Binding-site contacts:
Ligand atom C12 contacts residue ILE36 of chain 1.A at 4.1 Å (hydrophobic).
Ligand atom C9 contacts residue ILE91 of chain 1.A at 3.3 Å (hydrophobic).
Ligand atom N3 contacts residue ILE36 of chain 1.A at 4.0 Å.
Ligand atom N1 contacts residue CYS109 of chain 1.A at 4.3 Å.
Ligand atom C4 contacts residue ILE36 of chain 1.A at 3.6 Å (hydrophobic).
Ligand atom C9 contacts residue MET107 of chain 1.A at 4.3 Å (hydrophobic).
Ligand atom C2 contacts residue ILE36 of chain 1.A at 4.2 Å (hydrophobic).
Ligand atom C6 contacts residue GLY110 of chain 1.A at 4.1 Å.
Ligand atom C11 contacts residue 7PE1 of chain 1.B at 3.8 Å.
Ligand atom C7 contacts residue ILE36 of chain 1.A at 4.1 Å (hydrophobic).
Ligand atom C7 contacts residue LEU159 of chain 1.A at 4.0 Å (hydrophobic).
Ligand atom C8 contacts residue GLY110 of chain 1.A at 4.3 Å.
Ligand atom C8 contacts residue ALA56 of chain 1.A at 3.6 Å (hydrophobic).
Ligand atom N1 contacts residue ILE36 of chain 1.A at 3.9 Å.
Ligand atom C2 contacts residue GLY110 of chain 1.A at 3.6 Å.
Ligand atom N3 contacts residue ILE112 of chain 1.A at 4.3 Å.
Ligand atom C6 contacts residue ILE36 of chain 1.A at 3.7 Å (hydrophobic).
Ligand atom C9 contacts residue ALA56 of chain 1.A at 3.8 Å (hydrophobic).
Ligand atom N3 contacts residue LEU159 of chain 1.A at 4.0 Å.
Ligand atom C11 contacts residue ILE168 of chain 1.A at 4.2 Å (hydrophobic).
Ligand atom C8 contacts residue ILE91 of chain 1.A at 4.0 Å (hydrophobic).
Ligand atom N1 contacts residue LEU159 of chain 1.A at 3.6 Å.
Ligand atom C4 contacts residue LEU159 of chain 1.A at 3.8 Å (hydrophobic).
Ligand atom C8 contacts residue LEU159 of chain 1.A at 3.9 Å (hydrophobic).
Ligand atom N1 contacts residue GLY110 of chain 1.A at 3.2 Å (h-bond).
Ligand atom C10 contacts residue 7PE1 of chain 1.B at 3.7 Å.
Ligand atom C10 contacts residue VAL44 of chain 1.A at 4.3 Å (hydrophobic).
Ligand atom N3 contacts residue ASP113 of chain 1.A at 4.2 Å.
Ligand atom C10 contacts residue MET107 of chain 1.A at 4.2 Å (hydrophobic).
Ligand atom C11 contacts residue VAL44 of chain 1.A at 4.1 Å (hydrophobic).
Ligand atom N2 contacts residue ILE36 of chain 1.A at 3.6 Å.
Ligand atom C5 contacts residue LEU159 of chain 1.A at 3.5 Å (hydrophobic).
Ligand atom C10 contacts residue ILE91 of chain 1.A at 3.9 Å (hydrophobic).
Ligand atom C6 contacts residue LEU159 of chain 1.A at 3.4 Å (hydrophobic).
Ligand atom C8 contacts residue GLU108 of chain 1.A at 3.4 Å.
Ligand atom C5 contacts residue ILE36 of chain 1.A at 3.3 Å (hydrophobic).
Ligand atom C9 contacts residue GLU108 of chain 1.A at 3.6 Å.
Ligand atom C2 contacts residue LEU159 of chain 1.A at 3.8 Å (hydrophobic).
Ligand atom C12 contacts residue VAL44 of chain 1.A at 4.2 Å (hydrophobic).
Ligand atom N2 contacts residue LEU159 of chain 1.A at 4.1 Å.

A small-molecule ligand and the protein it binds are described below.
Small molecule (SMILES): c1ccc2c(c1)[nH]c1cncnc12

Sequence of chain 1.A:
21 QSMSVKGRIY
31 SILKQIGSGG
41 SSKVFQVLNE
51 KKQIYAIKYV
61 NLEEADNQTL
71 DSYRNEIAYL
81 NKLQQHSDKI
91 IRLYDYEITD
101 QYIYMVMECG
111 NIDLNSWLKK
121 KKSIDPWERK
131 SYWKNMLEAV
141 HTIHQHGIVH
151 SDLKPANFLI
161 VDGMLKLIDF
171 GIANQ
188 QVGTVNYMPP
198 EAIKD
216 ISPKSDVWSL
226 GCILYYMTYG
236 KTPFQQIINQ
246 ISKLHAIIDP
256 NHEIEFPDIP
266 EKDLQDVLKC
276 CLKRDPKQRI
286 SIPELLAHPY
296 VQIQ